Binding-site contacts:
Ligand atom C5 contacts residue GLY352 of chain 1.A at 3.2 Å.
Ligand atom C6 contacts residue GLY352 of chain 1.A at 3.2 Å.
Ligand atom C4' contacts residue PRO354 of chain 1.A at 4.0 Å (hydrophobic).
Ligand atom O4 contacts residue THR25 of chain 1.A at 3.6 Å (h-bond).
Ligand atom C2 contacts residue GLN26 of chain 1.A at 3.1 Å.
Ligand atom N1 contacts residue GLY352 of chain 1.A at 4.1 Å.
Ligand atom O2 contacts residue GLY353 of chain 1.A at 3.4 Å (h-bond).
Ligand atom C2 contacts residue PRO354 of chain 1.A at 3.7 Å (hydrophobic).
Ligand atom O2 contacts residue ARG24 of chain 1.A at 3.2 Å.
Ligand atom O2 contacts residue GLN26 of chain 1.A at 3.1 Å (h-bond).
Ligand atom O4 contacts residue GLY352 of chain 1.A at 4.0 Å.
Ligand atom N3 contacts residue GLN26 of chain 1.A at 3.3 Å (h-bond).
Ligand atom N3 contacts residue GLY353 of chain 1.A at 3.2 Å (h-bond).
Ligand atom O4' contacts residue GLY352 of chain 1.A at 4.2 Å.
Ligand atom N1 contacts residue PRO354 of chain 1.A at 4.0 Å.
Ligand atom O3' contacts residue ARG24 of chain 1.A at 3.8 Å.
Ligand atom C5 contacts residue GLY353 of chain 1.A at 3.8 Å.
Ligand atom C6 contacts residue GLY353 of chain 1.A at 3.9 Å.
Ligand atom N1 contacts residue GLN26 of chain 1.A at 3.6 Å.
Ligand atom C2 contacts residue GLY353 of chain 1.A at 3.4 Å.
Ligand atom O4' contacts residue GLY353 of chain 1.A at 3.9 Å.
Ligand atom C2 contacts residue THR25 of chain 1.A at 3.8 Å.
Ligand atom C4 contacts residue GLN26 of chain 1.A at 3.9 Å.
Ligand atom C4 contacts residue GLY352 of chain 1.A at 3.8 Å.
Ligand atom N1 contacts residue GLY353 of chain 1.A at 3.7 Å.
Ligand atom C2' contacts residue GLN26 of chain 1.A at 3.5 Å.
Ligand atom O2 contacts residue THR25 of chain 1.A at 3.1 Å (h-bond).
Ligand atom C6 contacts residue GLN26 of chain 1.A at 3.9 Å.
Ligand atom C1' contacts residue PRO354 of chain 1.A at 3.8 Å (hydrophobic).
Ligand atom C4 contacts residue GLY353 of chain 1.A at 3.9 Å.
Ligand atom O1P contacts residue GLY352 of chain 1.A at 3.5 Å (h-bond).
Ligand atom O2 contacts residue PRO354 of chain 1.A at 3.3 Å.
Ligand atom O4P contacts residue ARG24 of chain 1.A at 3.9 Å.
Ligand atom C1' contacts residue GLY353 of chain 1.A at 4.2 Å.
Ligand atom O2' contacts residue ARG24 of chain 1.A at 3.4 Å.
Ligand atom C1' contacts residue GLN26 of chain 1.A at 4.1 Å.
Ligand atom N3 contacts residue THR25 of chain 1.A at 2.9 Å (h-bond).
Ligand atom C4 contacts residue THR25 of chain 1.A at 3.7 Å.
Ligand atom O2' contacts residue GLN26 of chain 1.A at 2.7 Å (h-bond).
Ligand atom O4' contacts residue PRO354 of chain 1.A at 3.3 Å.

The protein below binds the small molecule below.
Small molecule (SMILES): O=c1ccn([C@@H]2O[C@H](COP(=O)(O)O)[C@@H](OP(=O)(O)O)[C@H]2O)c(=O)[nH]1

Sequence of chain 1.A:
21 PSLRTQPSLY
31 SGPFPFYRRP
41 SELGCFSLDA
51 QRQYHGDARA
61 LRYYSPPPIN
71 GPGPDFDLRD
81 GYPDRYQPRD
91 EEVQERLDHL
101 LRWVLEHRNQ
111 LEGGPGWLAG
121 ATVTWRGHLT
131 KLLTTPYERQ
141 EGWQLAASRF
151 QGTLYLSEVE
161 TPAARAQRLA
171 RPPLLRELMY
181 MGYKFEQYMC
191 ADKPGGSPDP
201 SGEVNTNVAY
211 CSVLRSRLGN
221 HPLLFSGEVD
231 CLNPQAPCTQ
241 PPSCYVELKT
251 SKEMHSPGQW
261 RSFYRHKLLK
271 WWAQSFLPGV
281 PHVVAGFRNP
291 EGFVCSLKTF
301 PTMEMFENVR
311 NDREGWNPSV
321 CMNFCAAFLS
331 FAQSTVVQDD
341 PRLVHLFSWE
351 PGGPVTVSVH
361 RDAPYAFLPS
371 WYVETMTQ